Binding-site contacts:
Ligand atom O7 contacts residue ASN283 of chain 1.B at 3.5 Å (h-bond).
Ligand atom C8 contacts residue MET310 of chain 1.B at 3.8 Å (hydrophobic).
Ligand atom O7 contacts residue SER311 of chain 1.B at 3.0 Å (h-bond).
Ligand atom O5 contacts residue ILE281 of chain 1.B at 3.6 Å.
Ligand atom C8 contacts residue SER311 of chain 1.B at 4.0 Å.
Ligand atom C5 contacts residue ILE281 of chain 1.B at 4.0 Å (hydrophobic).
Ligand atom C6 contacts residue ILE281 of chain 1.B at 4.3 Å (hydrophobic).
Ligand atom C5 contacts residue ASN283 of chain 1.B at 3.7 Å.
Ligand atom C7 contacts residue ASN283 of chain 1.B at 3.3 Å.
Ligand atom C8 contacts residue THR312 of chain 1.B at 4.5 Å.
Ligand atom C6 contacts residue ARG558 of chain 1.B at 4.2 Å.
Ligand atom C7 contacts residue SER311 of chain 1.B at 3.6 Å.
Ligand atom C2 contacts residue ASN283 of chain 1.B at 2.4 Å.
Ligand atom N2 contacts residue SER311 of chain 1.B at 4.5 Å.
Ligand atom O7 contacts residue THR312 of chain 1.B at 3.5 Å.
Ligand atom C3 contacts residue ASN283 of chain 1.B at 3.8 Å.
Ligand atom N2 contacts residue ASN283 of chain 1.B at 2.8 Å (h-bond).
Ligand atom C8 contacts residue ASN283 of chain 1.B at 4.5 Å.
Ligand atom C1 contacts residue ASN283 of chain 1.B at 1.4 Å.
Ligand atom C4 contacts residue ASN283 of chain 1.B at 4.2 Å.
Ligand atom O5 contacts residue ASN283 of chain 1.B at 2.3 Å (h-bond).
Ligand atom C1 contacts residue ILE281 of chain 1.B at 4.0 Å (hydrophobic).
Ligand atom O6 contacts residue ARG558 of chain 1.B at 3.9 Å.

Sequence of chain 1.B:
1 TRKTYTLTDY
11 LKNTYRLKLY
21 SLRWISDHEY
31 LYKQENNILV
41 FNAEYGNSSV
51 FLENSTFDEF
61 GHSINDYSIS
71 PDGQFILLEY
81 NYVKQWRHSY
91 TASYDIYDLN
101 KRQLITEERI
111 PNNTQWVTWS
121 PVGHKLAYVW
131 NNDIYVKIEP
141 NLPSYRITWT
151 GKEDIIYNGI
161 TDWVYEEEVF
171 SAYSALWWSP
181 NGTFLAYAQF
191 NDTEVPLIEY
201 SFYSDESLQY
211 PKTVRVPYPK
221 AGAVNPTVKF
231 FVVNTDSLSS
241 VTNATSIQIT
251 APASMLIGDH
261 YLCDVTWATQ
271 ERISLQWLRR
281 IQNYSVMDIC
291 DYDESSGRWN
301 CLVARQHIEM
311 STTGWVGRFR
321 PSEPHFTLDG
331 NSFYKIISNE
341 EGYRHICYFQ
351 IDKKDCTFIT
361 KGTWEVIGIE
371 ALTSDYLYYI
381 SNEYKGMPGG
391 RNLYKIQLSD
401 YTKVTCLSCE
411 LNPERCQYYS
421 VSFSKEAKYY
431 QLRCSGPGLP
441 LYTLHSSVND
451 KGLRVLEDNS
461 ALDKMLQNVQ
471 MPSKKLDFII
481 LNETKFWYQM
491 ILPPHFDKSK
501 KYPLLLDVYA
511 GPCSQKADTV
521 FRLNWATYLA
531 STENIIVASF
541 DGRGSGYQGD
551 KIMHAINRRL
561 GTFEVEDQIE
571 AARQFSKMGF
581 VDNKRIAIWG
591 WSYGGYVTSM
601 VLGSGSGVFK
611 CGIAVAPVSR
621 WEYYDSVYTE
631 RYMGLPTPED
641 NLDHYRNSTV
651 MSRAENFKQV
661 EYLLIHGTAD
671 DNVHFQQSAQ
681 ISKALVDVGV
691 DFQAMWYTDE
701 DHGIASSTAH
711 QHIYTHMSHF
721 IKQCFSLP

This protein binds this small molecule.
Small molecule (SMILES): CC(=O)N[C@@H]1[C@@H](O)[C@H](O)[C@@H](CO)O[C@H]1O